This protein binds this small molecule.
Small molecule (SMILES): CC(=O)N[C@@H]1[C@@H](O)[C@H](O)[C@@H](CO)O[C@H]1O

Sequence of chain 48.E:
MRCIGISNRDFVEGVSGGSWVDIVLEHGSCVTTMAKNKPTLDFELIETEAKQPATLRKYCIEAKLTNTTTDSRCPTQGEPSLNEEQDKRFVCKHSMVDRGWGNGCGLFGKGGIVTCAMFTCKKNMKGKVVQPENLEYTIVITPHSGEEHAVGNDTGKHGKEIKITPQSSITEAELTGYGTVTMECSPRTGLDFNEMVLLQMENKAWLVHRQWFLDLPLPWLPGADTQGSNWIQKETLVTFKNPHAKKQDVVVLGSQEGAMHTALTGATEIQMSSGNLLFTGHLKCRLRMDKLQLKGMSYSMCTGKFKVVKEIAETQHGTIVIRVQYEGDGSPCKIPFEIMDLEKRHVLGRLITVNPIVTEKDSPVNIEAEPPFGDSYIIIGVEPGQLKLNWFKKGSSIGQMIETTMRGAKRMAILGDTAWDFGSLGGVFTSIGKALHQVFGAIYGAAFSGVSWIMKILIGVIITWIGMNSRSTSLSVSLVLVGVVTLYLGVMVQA

Binding-site contacts:
Ligand atom O3 contacts residue ASN67 of chain 48.E at 3.8 Å.
Ligand atom C4 contacts residue ASN67 of chain 48.E at 4.2 Å.
Ligand atom C2 contacts residue ASN67 of chain 48.E at 2.4 Å.
Ligand atom N2 contacts residue ASN67 of chain 48.E at 3.3 Å (h-bond).
Ligand atom C8 contacts residue PHE90 of chain 48.E at 4.4 Å (hydrophobic).
Ligand atom O5 contacts residue ASN67 of chain 48.E at 2.4 Å (h-bond).
Ligand atom O7 contacts residue ARG89 of chain 48.E at 4.2 Å.
Ligand atom O7 contacts residue ASN67 of chain 48.E at 4.5 Å.
Ligand atom C3 contacts residue ASN67 of chain 48.E at 3.6 Å.
Ligand atom C7 contacts residue MET118 of chain 48.E at 3.8 Å (hydrophobic).
Ligand atom C8 contacts residue MET118 of chain 48.E at 4.1 Å (hydrophobic).
Ligand atom C5 contacts residue ASN67 of chain 48.E at 3.7 Å.
Ligand atom C7 contacts residue ASN67 of chain 48.E at 3.8 Å.
Ligand atom C1 contacts residue ASN67 of chain 48.E at 1.4 Å.
Ligand atom O7 contacts residue MET118 of chain 48.E at 3.5 Å.
Ligand atom C8 contacts residue ASN67 of chain 48.E at 3.6 Å.